Sequence of chain 1.A:
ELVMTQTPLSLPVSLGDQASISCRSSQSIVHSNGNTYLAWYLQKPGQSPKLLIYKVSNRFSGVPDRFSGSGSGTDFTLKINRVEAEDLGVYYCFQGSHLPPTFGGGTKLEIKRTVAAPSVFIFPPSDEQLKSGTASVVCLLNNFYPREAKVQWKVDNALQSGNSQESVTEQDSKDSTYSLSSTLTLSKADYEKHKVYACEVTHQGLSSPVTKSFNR

Binding-site contacts:
Ligand atom C2 contacts residue PRO105 of chain 1.B at 3.7 Å (hydrophobic).
Ligand atom C8 contacts residue GLY96 of chain 1.A at 3.4 Å.
Ligand atom C15 contacts residue HIS31 of chain 1.A at 3.8 Å.
Ligand atom N10 contacts residue PHE94 of chain 1.A at 3.9 Å.
Ligand atom C9 contacts residue PRO105 of chain 1.B at 3.7 Å (hydrophobic).
Ligand atom O17 contacts residue ILE104 of chain 1.B at 4.0 Å.
Ligand atom C4 contacts residue PRO101 of chain 1.A at 3.9 Å (hydrophobic).
Ligand atom C14 contacts residue ILE104 of chain 1.B at 4.0 Å (hydrophobic).
Ligand atom O19 contacts residue TRP52 of chain 1.B at 3.9 Å.
Ligand atom C8 contacts residue ILE104 of chain 1.B at 3.8 Å (hydrophobic).
Ligand atom C13 contacts residue SER97 of chain 1.A at 3.2 Å.
Ligand atom C2 contacts residue PHE94 of chain 1.A at 3.7 Å (hydrophobic).
Ligand atom N1 contacts residue PRO105 of chain 1.B at 3.4 Å.
Ligand atom C4 contacts residue ASP35 of chain 1.B at 3.8 Å.
Ligand atom C16 contacts residue HIS31 of chain 1.A at 3.6 Å.
Ligand atom C13 contacts residue ILE104 of chain 1.B at 4.0 Å (hydrophobic).
Ligand atom N10 contacts residue ASP35 of chain 1.B at 2.4 Å (salt-bridge).
Ligand atom O19 contacts residue LEU99 of chain 1.A at 3.2 Å.
Ligand atom N1 contacts residue PHE94 of chain 1.A at 3.5 Å.
Ligand atom N10 contacts residue HIS98 of chain 1.B at 3.8 Å.
Ligand atom C2 contacts residue HIS98 of chain 1.B at 3.8 Å.
Ligand atom N11 contacts residue GLY96 of chain 1.A at 2.9 Å (h-bond).
Ligand atom C12 contacts residue LEU99 of chain 1.A at 3.8 Å (hydrophobic).
Ligand atom C7 contacts residue GLY96 of chain 1.A at 3.6 Å.
Ligand atom C14 contacts residue SER97 of chain 1.A at 3.9 Å.
Ligand atom C5 contacts residue PRO101 of chain 1.A at 3.7 Å (hydrophobic).
Ligand atom C15 contacts residue SER97 of chain 1.A at 3.2 Å.
Ligand atom C12 contacts residue GLY96 of chain 1.A at 3.8 Å.
Ligand atom N10 contacts residue MET108 of chain 1.B at 3.3 Å.
Ligand atom C5 contacts residue TRP52 of chain 1.B at 3.8 Å (hydrophobic).
Ligand atom N3 contacts residue ASP35 of chain 1.B at 2.8 Å (salt-bridge).
Ligand atom N11 contacts residue ILE104 of chain 1.B at 4.0 Å.
Ligand atom O17 contacts residue HIS31 of chain 1.A at 2.9 Å (h-bond).
Ligand atom N3 contacts residue HIS98 of chain 1.B at 3.4 Å (h-bond).
Ligand atom N3 contacts residue TRP47 of chain 1.B at 3.9 Å.
Ligand atom C13 contacts residue LEU99 of chain 1.A at 4.0 Å (hydrophobic).
Ligand atom C2 contacts residue ASP35 of chain 1.B at 3.1 Å.
Ligand atom C6 contacts residue TRP52 of chain 1.B at 3.7 Å (hydrophobic).
Ligand atom C6 contacts residue PRO101 of chain 1.A at 3.8 Å (hydrophobic).
Ligand atom C13 contacts residue GLY96 of chain 1.A at 3.6 Å.

A protein and the small-molecule ligand that binds it are described below.
Small molecule (SMILES): Nc1nc2ccc(NC(=O)CCCC(=O)O)cc2[nH]1

Sequence of chain 1.B:
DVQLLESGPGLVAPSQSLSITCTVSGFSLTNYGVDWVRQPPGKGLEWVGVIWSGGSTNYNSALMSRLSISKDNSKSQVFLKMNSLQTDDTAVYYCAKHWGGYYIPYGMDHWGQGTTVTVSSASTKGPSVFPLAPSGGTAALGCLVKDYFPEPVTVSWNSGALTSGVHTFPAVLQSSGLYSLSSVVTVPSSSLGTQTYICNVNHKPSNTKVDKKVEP